Sequence of chain 1.A:
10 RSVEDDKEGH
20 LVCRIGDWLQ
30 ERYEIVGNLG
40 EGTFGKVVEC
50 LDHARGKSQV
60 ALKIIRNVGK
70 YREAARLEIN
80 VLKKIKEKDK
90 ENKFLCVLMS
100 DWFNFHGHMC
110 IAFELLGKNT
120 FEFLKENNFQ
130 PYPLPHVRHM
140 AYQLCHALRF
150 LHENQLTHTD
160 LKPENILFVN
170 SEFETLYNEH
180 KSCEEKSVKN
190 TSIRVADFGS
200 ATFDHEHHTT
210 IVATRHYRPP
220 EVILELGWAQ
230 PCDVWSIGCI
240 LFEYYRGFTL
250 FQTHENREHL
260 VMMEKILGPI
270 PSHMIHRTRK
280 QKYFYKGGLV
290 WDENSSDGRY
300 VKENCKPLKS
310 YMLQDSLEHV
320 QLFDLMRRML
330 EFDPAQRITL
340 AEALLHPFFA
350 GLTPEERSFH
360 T

The small molecule below binds the protein below.
Small molecule (SMILES): COCCOc1ccc2cc1OCC(=O)N(C)CCCN(C)Cc1c[nH]c3ncnc(c13)N2

Binding-site contacts:
Ligand atom C19 contacts residue PHE112 of chain 1.A at 3.6 Å (hydrophobic).
Ligand atom C21 contacts residue LEU38 of chain 1.A at 3.9 Å (hydrophobic).
Ligand atom C10 contacts residue GLU163 of chain 1.A at 3.6 Å.
Ligand atom C20 contacts residue ALA60 of chain 1.A at 3.5 Å (hydrophobic).
Ligand atom N4 contacts residue GLU113 of chain 1.A at 4.0 Å.
Ligand atom N3 contacts residue GLU113 of chain 1.A at 2.8 Å (salt-bridge).
Ligand atom C9 contacts residue ASN118 of chain 1.A at 3.6 Å.
Ligand atom O1 contacts residue GLU121 of chain 1.A at 3.9 Å.
Ligand atom N4 contacts residue LEU115 of chain 1.A at 2.9 Å (h-bond).
Ligand atom N3 contacts residue PHE112 of chain 1.A at 3.9 Å.
Ligand atom C21 contacts residue LEU115 of chain 1.A at 3.5 Å (hydrophobic).
Ligand atom C23 contacts residue LEU166 of chain 1.A at 3.7 Å (hydrophobic).
Ligand atom N3 contacts residue LEU115 of chain 1.A at 3.9 Å.
Ligand atom C1 contacts residue GLY39 of chain 1.A at 3.5 Å.
Ligand atom C20 contacts residue GLU113 of chain 1.A at 3.7 Å.
Ligand atom N5 contacts residue LEU166 of chain 1.A at 3.8 Å.
Ligand atom C5 contacts residue LEU38 of chain 1.A at 3.5 Å (hydrophobic).
Ligand atom O4 contacts residue PHE43 of chain 1.A at 3.5 Å.
Ligand atom C3 contacts residue LEU38 of chain 1.A at 3.5 Å (hydrophobic).
Ligand atom C14 contacts residue ASP196 of chain 1.A at 3.9 Å.
Ligand atom C16 contacts residue VAL46 of chain 1.A at 4.0 Å (hydrophobic).
Ligand atom N6 contacts residue LEU166 of chain 1.A at 3.6 Å.
Ligand atom O3 contacts residue ASN118 of chain 1.A at 3.3 Å (h-bond).
Ligand atom C1 contacts residue GLU40 of chain 1.A at 3.4 Å.
Ligand atom C19 contacts residue GLU113 of chain 1.A at 3.8 Å.
Ligand atom C3 contacts residue GLY39 of chain 1.A at 3.9 Å.
Ligand atom C22 contacts residue LEU166 of chain 1.A at 3.5 Å (hydrophobic).
Ligand atom N4 contacts residue ALA60 of chain 1.A at 3.5 Å.
Ligand atom C15 contacts residue ASP196 of chain 1.A at 3.9 Å.
Ligand atom N3 contacts residue ALA60 of chain 1.A at 3.6 Å.
Ligand atom C20 contacts residue LEU115 of chain 1.A at 3.7 Å (hydrophobic).
Ligand atom N4 contacts residue LEU114 of chain 1.A at 3.9 Å.
Ligand atom C12 contacts residue ASN164 of chain 1.A at 3.8 Å.
Ligand atom C12 contacts residue GLU163 of chain 1.A at 3.4 Å.
Ligand atom C16 contacts residue LYS62 of chain 1.A at 4.0 Å.
Ligand atom C19 contacts residue VAL96 of chain 1.A at 3.9 Å (hydrophobic).
Ligand atom C2 contacts residue GLU121 of chain 1.A at 3.5 Å.
Ligand atom C10 contacts residue ASN118 of chain 1.A at 3.8 Å.
Ligand atom C13 contacts residue ASP196 of chain 1.A at 3.5 Å.
Ligand atom C13 contacts residue PHE43 of chain 1.A at 3.9 Å (hydrophobic).